A protein and the small-molecule ligand that binds it are described below.
Small molecule (SMILES): CC(C)C[C@H](NC(=O)[C@H](CCC(=O)O)NC(=O)[C@@H](N)CC(C)C)C(=O)N[C@@H](CC(=O)O)C(=O)N[C@@H](CCCCN)C(=O)N[C@@H](CC1=c2ccccc2=NC1)C(=O)N[C@@H](C)C=O

Binding-site contacts:
Ligand atom CB contacts residue HIS92 of chain 1.A at 3.1 Å.
Ligand atom CG contacts residue TYR94 of chain 1.A at 3.9 Å (hydrophobic).
Ligand atom CD1 contacts residue VAL116 of chain 1.B at 2.9 Å (hydrophobic).
Ligand atom CD2 contacts residue PHE93 of chain 1.A at 3.0 Å (hydrophobic).
Ligand atom CZ2 contacts residue PRO103 of chain 1.B at 3.5 Å (hydrophobic).
Ligand atom CA contacts residue HIS92 of chain 1.A at 3.8 Å.
Ligand atom CA contacts residue HIS92 of chain 1.A at 3.6 Å.
Ligand atom N contacts residue HIS92 of chain 1.A at 2.8 Å (h-bond).
Ligand atom CE contacts residue ASP58 of chain 1.B at 3.1 Å.
Ligand atom CG contacts residue VAL116 of chain 1.B at 3.4 Å (hydrophobic).
Ligand atom O contacts residue TYR94 of chain 1.A at 3.0 Å.
Ligand atom CB contacts residue VAL116 of chain 1.B at 3.9 Å (hydrophobic).
Ligand atom OD2 contacts residue ARG100 of chain 1.B at 3.0 Å (salt-bridge).
Ligand atom CG contacts residue TYR94 of chain 1.A at 3.8 Å (hydrophobic).
Ligand atom OD2 contacts residue LEU91 of chain 1.A at 2.7 Å (h-bond).
Ligand atom CG contacts residue LEU91 of chain 1.A at 3.5 Å (hydrophobic).
Ligand atom CD1 contacts residue ARG100 of chain 1.B at 3.5 Å.
Ligand atom O contacts residue PHE93 of chain 1.A at 3.2 Å.
Ligand atom C contacts residue TYR94 of chain 1.A at 4.0 Å (hydrophobic).
Ligand atom CG contacts residue HIS96 of chain 1.A at 3.9 Å.
Ligand atom NE1 contacts residue VAL116 of chain 1.B at 3.3 Å.
Ligand atom CD1 contacts residue HIS92 of chain 1.A at 3.8 Å.
Ligand atom CA contacts residue HIS92 of chain 1.A at 3.6 Å.
Ligand atom OD1 contacts residue TYR94 of chain 1.A at 2.9 Å (h-bond).
Ligand atom CG contacts residue ARG100 of chain 1.B at 3.8 Å.
Ligand atom CA contacts residue TYR94 of chain 1.A at 3.5 Å (hydrophobic).
Ligand atom NZ contacts residue ASP58 of chain 1.B at 3.3 Å (salt-bridge).
Ligand atom O contacts residue TYR94 of chain 1.A at 2.9 Å (h-bond).
Ligand atom CB contacts residue TYR94 of chain 1.A at 4.0 Å (hydrophobic).
Ligand atom NZ contacts residue ASP56 of chain 1.B at 2.9 Å (salt-bridge).
Ligand atom OD1 contacts residue TYR54 of chain 1.B at 3.9 Å.
Ligand atom CH2 contacts residue PRO103 of chain 1.B at 3.5 Å (hydrophobic).
Ligand atom CE3 contacts residue PRO103 of chain 1.B at 3.9 Å (hydrophobic).
Ligand atom C contacts residue HIS92 of chain 1.A at 3.6 Å.
Ligand atom CB contacts residue HIS92 of chain 1.A at 3.3 Å.
Ligand atom OD1 contacts residue ARG100 of chain 1.B at 3.6 Å (salt-bridge).
Ligand atom CZ3 contacts residue PRO103 of chain 1.B at 3.5 Å (hydrophobic).
Ligand atom C contacts residue PHE93 of chain 1.A at 3.7 Å (hydrophobic).
Ligand atom NE1 contacts residue ARG100 of chain 1.B at 3.7 Å.
Ligand atom CB contacts residue LEU91 of chain 1.A at 3.5 Å (hydrophobic).

Sequence of chain 1.A:
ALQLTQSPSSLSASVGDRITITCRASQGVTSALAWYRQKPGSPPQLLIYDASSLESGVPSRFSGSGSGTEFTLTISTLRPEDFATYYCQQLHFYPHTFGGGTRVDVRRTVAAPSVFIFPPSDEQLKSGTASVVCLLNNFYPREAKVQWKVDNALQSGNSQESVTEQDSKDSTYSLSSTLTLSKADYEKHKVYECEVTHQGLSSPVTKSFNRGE

Sequence of chain 1.B:
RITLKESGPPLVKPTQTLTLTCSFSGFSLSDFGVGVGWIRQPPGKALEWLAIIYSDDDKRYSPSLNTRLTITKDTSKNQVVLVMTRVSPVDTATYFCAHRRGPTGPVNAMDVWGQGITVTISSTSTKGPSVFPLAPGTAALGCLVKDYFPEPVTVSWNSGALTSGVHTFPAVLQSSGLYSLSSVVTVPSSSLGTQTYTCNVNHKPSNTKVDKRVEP